The small molecule below binds the protein below.
Small molecule (SMILES): Nc1nc2c(ncn2[C@@H]2O[C@H](CO[P](=O)(O)O[P](=O)(O)NP(=O)(O)O)[C@@H](O)[C@H]2O)c(=O)[nH]1

Sequence of chain 2.A:
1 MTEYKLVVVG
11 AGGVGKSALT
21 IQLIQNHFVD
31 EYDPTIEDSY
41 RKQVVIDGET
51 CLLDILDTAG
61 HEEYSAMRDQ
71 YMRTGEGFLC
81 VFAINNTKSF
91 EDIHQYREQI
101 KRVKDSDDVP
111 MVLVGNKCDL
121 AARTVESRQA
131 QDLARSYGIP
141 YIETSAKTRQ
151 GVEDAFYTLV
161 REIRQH

Binding-site contacts:
Ligand atom C6 contacts residue LYS117 of chain 2.A at 3.5 Å.
Ligand atom O3G contacts residue GLY13 of chain 2.A at 3.5 Å (h-bond).
Ligand atom O4' contacts residue LYS117 of chain 2.A at 3.4 Å (salt-bridge).
Ligand atom N3 contacts residue PHE28 of chain 2.A at 3.5 Å.
Ligand atom O3A contacts residue GLY15 of chain 2.A at 3.2 Å (h-bond).
Ligand atom O2G contacts residue MG1 of chain 2.B at 2.3 Å.
Ligand atom N7 contacts residue ASN116 of chain 2.A at 3.3 Å (h-bond).
Ligand atom C3' contacts residue GLU31 of chain 2.A at 3.5 Å.
Ligand atom O3' contacts residue GLU31 of chain 2.A at 3.5 Å (salt-bridge).
Ligand atom O6 contacts residue ASN116 of chain 2.A at 3.4 Å (h-bond).
Ligand atom O2B contacts residue SER17 of chain 2.A at 3.1 Å (h-bond).
Ligand atom O6 contacts residue LYS117 of chain 2.A at 3.5 Å.
Ligand atom C4 contacts residue PHE28 of chain 2.A at 3.3 Å (hydrophobic).
Ligand atom O6 contacts residue LYS147 of chain 2.A at 3.4 Å (salt-bridge).
Ligand atom O2B contacts residue LYS16 of chain 2.A at 3.4 Å (salt-bridge).
Ligand atom O3G contacts residue GLY12 of chain 2.A at 3.1 Å.
Ligand atom O2' contacts residue PHE28 of chain 2.A at 3.5 Å.
Ligand atom O1B contacts residue LYS16 of chain 2.A at 3.4 Å (salt-bridge).
Ligand atom O2' contacts residue ASP30 of chain 2.A at 2.8 Å (salt-bridge).
Ligand atom PB contacts residue MG1 of chain 2.B at 3.4 Å.
Ligand atom N3B contacts residue GLY13 of chain 2.A at 3.2 Å (h-bond).
Ligand atom N7 contacts residue ALA146 of chain 2.A at 3.5 Å.
Ligand atom O1A contacts residue SER17 of chain 2.A at 3.5 Å (h-bond).
Ligand atom C2' contacts residue VAL29 of chain 2.A at 3.5 Å (hydrophobic).
Ligand atom O2G contacts residue THR35 of chain 2.A at 3.5 Å.
Ligand atom O1B contacts residue GLY15 of chain 2.A at 3.0 Å (h-bond).
Ligand atom O2G contacts residue LYS16 of chain 2.A at 3.5 Å (salt-bridge).
Ligand atom O2' contacts residue VAL29 of chain 2.A at 2.7 Å (h-bond).
Ligand atom PG contacts residue MG1 of chain 2.B at 3.3 Å.
Ligand atom N2 contacts residue ASP119 of chain 2.A at 2.9 Å (salt-bridge).
Ligand atom N3B contacts residue MG1 of chain 2.B at 3.4 Å.
Ligand atom O3G contacts residue GLY60 of chain 2.A at 3.0 Å (h-bond).
Ligand atom O1B contacts residue GLY13 of chain 2.A at 3.2 Å (h-bond).
Ligand atom O1A contacts residue GLY15 of chain 2.A at 3.3 Å.
Ligand atom O6 contacts residue ALA146 of chain 2.A at 2.8 Å (h-bond).
Ligand atom O1B contacts residue VAL14 of chain 2.A at 2.8 Å (h-bond).
Ligand atom O1A contacts residue ALA18 of chain 2.A at 3.0 Å (h-bond).
Ligand atom O3G contacts residue LYS16 of chain 2.A at 2.9 Å (salt-bridge).
Ligand atom N1 contacts residue ASP119 of chain 2.A at 3.1 Å (salt-bridge).
Ligand atom O2B contacts residue MG1 of chain 2.B at 2.5 Å.